Binding-site contacts:
Ligand atom C5' contacts residue PRO122 of chain 1.A at 3.6 Å (hydrophobic).
Ligand atom O1G contacts residue ADX1 of chain 1.C at 2.8 Å (h-bond).
Ligand atom O2B contacts residue SER18 of chain 1.A at 2.9 Å (h-bond).
Ligand atom O2B contacts residue MG1 of chain 1.N at 2.1 Å.
Ligand atom O3G contacts residue LYS17 of chain 1.A at 2.8 Å (salt-bridge).
Ligand atom O3G contacts residue ADX1 of chain 1.C at 3.5 Å.
Ligand atom PB contacts residue LYS17 of chain 1.A at 3.5 Å.
Ligand atom O2G contacts residue MG1 of chain 1.N at 2.1 Å.
Ligand atom O2G contacts residue ADX1 of chain 1.C at 2.7 Å (h-bond).
Ligand atom O2A contacts residue SER19 of chain 1.A at 2.8 Å (h-bond).
Ligand atom C6 contacts residue ILE160 of chain 1.A at 3.6 Å (hydrophobic).
Ligand atom N3B contacts residue GLY14 of chain 1.A at 2.9 Å (h-bond).
Ligand atom N6 contacts residue ARG158 of chain 1.A at 2.8 Å (salt-bridge).
Ligand atom O2A contacts residue GLY16 of chain 1.A at 3.3 Å.
Ligand atom O2B contacts residue LYS17 of chain 1.A at 3.6 Å.
Ligand atom C5' contacts residue GLY14 of chain 1.A at 3.5 Å.
Ligand atom N3B contacts residue MG1 of chain 1.N at 3.4 Å.
Ligand atom PG contacts residue MG1 of chain 1.N at 3.2 Å.
Ligand atom PG contacts residue SER13 of chain 1.A at 3.6 Å.
Ligand atom O1B contacts residue GLY16 of chain 1.A at 3.1 Å (h-bond).
Ligand atom O1B contacts residue SER15 of chain 1.A at 3.3 Å (h-bond).
Ligand atom O3G contacts residue ILE84 of chain 1.A at 3.6 Å.
Ligand atom N6 contacts residue GLN163 of chain 1.A at 3.2 Å (h-bond).
Ligand atom O1B contacts residue LEU12 of chain 1.A at 3.6 Å (h-bond).
Ligand atom O3A contacts residue GLY16 of chain 1.A at 3.1 Å (h-bond).
Ligand atom O2A contacts residue SER18 of chain 1.A at 3.4 Å (h-bond).
Ligand atom PG contacts residue ADX1 of chain 1.C at 3.3 Å.
Ligand atom O3G contacts residue SER13 of chain 1.A at 3.6 Å.
Ligand atom O1G contacts residue SER13 of chain 1.A at 2.5 Å (h-bond).
Ligand atom C8 contacts residue ARG120 of chain 1.A at 3.6 Å.
Ligand atom O4' contacts residue ARG120 of chain 1.A at 3.3 Å.
Ligand atom O4' contacts residue GLY14 of chain 1.A at 3.6 Å.
Ligand atom C8 contacts residue GLY16 of chain 1.A at 3.6 Å.
Ligand atom O1G contacts residue LYS123 of chain 1.A at 3.5 Å (salt-bridge).
Ligand atom C4 contacts residue ARG120 of chain 1.A at 3.6 Å.
Ligand atom O2G contacts residue LYS123 of chain 1.A at 2.9 Å (salt-bridge).
Ligand atom O1G contacts residue GLY14 of chain 1.A at 3.6 Å (h-bond).
Ligand atom O1B contacts residue LYS17 of chain 1.A at 2.7 Å (salt-bridge).
Ligand atom C5 contacts residue ILE160 of chain 1.A at 3.5 Å (hydrophobic).
Ligand atom PB contacts residue MG1 of chain 1.N at 3.2 Å.

This protein binds this small molecule.
Small molecule (SMILES): Nc1ncnc2c1ncn2[C@@H]1O[C@H](CO[P](=O)(O)O[P](=O)(O)NP(=O)(O)O)[C@@H](O)[C@H]1O

Sequence of chain 1.A:
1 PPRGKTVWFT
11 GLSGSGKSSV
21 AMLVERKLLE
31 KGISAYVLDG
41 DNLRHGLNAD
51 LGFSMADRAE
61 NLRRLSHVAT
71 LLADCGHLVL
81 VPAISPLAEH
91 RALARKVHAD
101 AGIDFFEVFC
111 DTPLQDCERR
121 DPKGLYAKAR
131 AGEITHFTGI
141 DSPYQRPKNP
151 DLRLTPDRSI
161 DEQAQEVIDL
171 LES